A small-molecule ligand and the protein it binds are described below.
Small molecule (SMILES): CC(=O)N[C@H]1[C@H](O[C@H]2[C@H](O)[C@@H](NC(C)=O)CO[C@@H]2CO)O[C@H](CO)[C@@H](O[C@@H]2O[C@H](CO[C@H]3O[C@H](CO[C@H]4O[C@H](CO)[C@@H](O)[C@H](O)[C@@H]4O)[C@@H](O)[C@H](O)[C@@H]3O)[C@@H](O)[C@H](O[C@H]3O[C@H](CO)[C@@H](O)[C@H](O)[C@@H]3O[C@H]3O[C@H](CO)[C@@H](O)[C@H](O)[C@@H]3O)[C@@H]2O)[C@@H]1O

Sequence of chain 1.A:
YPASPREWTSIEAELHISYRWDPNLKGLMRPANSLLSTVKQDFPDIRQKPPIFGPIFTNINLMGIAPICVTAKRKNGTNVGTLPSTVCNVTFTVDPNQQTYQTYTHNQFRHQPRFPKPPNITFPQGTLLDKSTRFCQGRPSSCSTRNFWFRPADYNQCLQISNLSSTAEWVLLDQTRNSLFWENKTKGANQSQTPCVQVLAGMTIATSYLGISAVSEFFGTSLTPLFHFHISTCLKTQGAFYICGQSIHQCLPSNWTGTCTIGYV

Binding-site contacts:
Ligand atom O7 contacts residue ASN312 of chain 1.A at 2.9 Å (h-bond).
Ligand atom C1 contacts residue ASN312 of chain 1.A at 1.4 Å.
Ligand atom C2 contacts residue ARG171 of chain 1.A at 3.5 Å.
Ligand atom O6 contacts residue ARG171 of chain 1.A at 2.7 Å (salt-bridge).
Ligand atom O5 contacts residue ARG171 of chain 1.A at 2.6 Å (salt-bridge).
Ligand atom O4 contacts residue ILE269 of chain 1.A at 3.3 Å.
Ligand atom C5 contacts residue ASN312 of chain 1.A at 3.7 Å.
Ligand atom O3 contacts residue SER265 of chain 1.A at 3.7 Å.
Ligand atom O7 contacts residue ASN133 of chain 1.A at 3.4 Å (h-bond).
Ligand atom O5 contacts residue ASN312 of chain 1.A at 2.4 Å (h-bond).
Ligand atom C8 contacts residue PRO173 of chain 1.A at 3.9 Å (hydrophobic).
Ligand atom O2 contacts residue LEU280 of chain 1.A at 3.3 Å.
Ligand atom C1 contacts residue THR264 of chain 1.A at 3.8 Å.
Ligand atom C3 contacts residue TYR158 of chain 1.A at 3.9 Å (hydrophobic).
Ligand atom C6 contacts residue ARG171 of chain 1.A at 3.8 Å.
Ligand atom C5 contacts residue ILE269 of chain 1.A at 3.5 Å (hydrophobic).
Ligand atom C2 contacts residue ASN312 of chain 1.A at 2.4 Å.
Ligand atom O3 contacts residue TYR158 of chain 1.A at 3.1 Å (h-bond).
Ligand atom O5 contacts residue TYR158 of chain 1.A at 3.8 Å.
Ligand atom O7 contacts residue GLN156 of chain 1.A at 2.7 Å (h-bond).
Ligand atom C7 contacts residue GLN156 of chain 1.A at 3.4 Å.
Ligand atom C3 contacts residue ASN312 of chain 1.A at 3.7 Å.
Ligand atom N2 contacts residue ASN312 of chain 1.A at 2.8 Å (h-bond).
Ligand atom C7 contacts residue ASN312 of chain 1.A at 3.0 Å.
Ligand atom C8 contacts residue GLN156 of chain 1.A at 3.3 Å.
Ligand atom C8 contacts residue TYR158 of chain 1.A at 3.8 Å (hydrophobic).
Ligand atom C2 contacts residue TYR158 of chain 1.A at 3.9 Å (hydrophobic).
Ligand atom O5 contacts residue ARG131 of chain 1.A at 3.9 Å.
Ligand atom C8 contacts residue HIS287 of chain 1.A at 3.7 Å.
Ligand atom C6 contacts residue TYR158 of chain 1.A at 3.6 Å (hydrophobic).
Ligand atom C2 contacts residue SER265 of chain 1.A at 3.9 Å.
Ligand atom C5 contacts residue ARG171 of chain 1.A at 3.7 Å.
Ligand atom O6 contacts residue ARG131 of chain 1.A at 3.5 Å (salt-bridge).
Ligand atom O2 contacts residue ARG171 of chain 1.A at 3.7 Å.
Ligand atom C1 contacts residue ARG171 of chain 1.A at 3.3 Å.
Ligand atom C6 contacts residue ILE269 of chain 1.A at 3.7 Å (hydrophobic).
Ligand atom C6 contacts residue LEU280 of chain 1.A at 3.9 Å (hydrophobic).
Ligand atom N2 contacts residue SER265 of chain 1.A at 3.4 Å (h-bond).
Ligand atom C3 contacts residue SER265 of chain 1.A at 3.4 Å.
Ligand atom O6 contacts residue LEU280 of chain 1.A at 3.8 Å.